Binding-site contacts:
Ligand atom O26 contacts residue SER177 of chain 1.B at 3.2 Å (h-bond).
Ligand atom F30 contacts residue ILE51 of chain 1.B at 3.7 Å.
Ligand atom C12 contacts residue GLN79 of chain 1.B at 3.8 Å.
Ligand atom F29 contacts residue PRO47 of chain 1.B at 3.3 Å.
Ligand atom C14 contacts residue SER110 of chain 1.A at 3.8 Å.
Ligand atom O16 contacts residue LEU113 of chain 1.A at 3.9 Å.
Ligand atom O26 contacts residue GLU205 of chain 1.B at 3.9 Å.
Ligand atom N23 contacts residue GLU205 of chain 1.B at 3.4 Å (salt-bridge).
Ligand atom C18 contacts residue PRO146 of chain 1.B at 3.7 Å (hydrophobic).
Ligand atom C14 contacts residue ILE111 of chain 1.A at 3.5 Å (hydrophobic).
Ligand atom C09 contacts residue TYR87 of chain 1.A at 3.7 Å (hydrophobic).
Ligand atom F30 contacts residue PHE83 of chain 1.B at 3.5 Å.
Ligand atom C17 contacts residue LEU113 of chain 1.A at 3.5 Å (hydrophobic).
Ligand atom C02 contacts residue PHE83 of chain 1.B at 3.8 Å (hydrophobic).
Ligand atom C12 contacts residue TYR87 of chain 1.A at 3.7 Å (hydrophobic).
Ligand atom C15 contacts residue SER110 of chain 1.A at 3.0 Å.
Ligand atom N07 contacts residue GLN79 of chain 1.B at 3.9 Å.
Ligand atom S24 contacts residue MET176 of chain 1.B at 3.9 Å.
Ligand atom C18 contacts residue LEU113 of chain 1.A at 3.7 Å (hydrophobic).
Ligand atom C01 contacts residue TYR87 of chain 1.A at 3.8 Å (hydrophobic).
Ligand atom C06 contacts residue TYR87 of chain 1.A at 3.8 Å (hydrophobic).
Ligand atom C02 contacts residue ILE80 of chain 1.B at 3.9 Å (hydrophobic).
Ligand atom C21 contacts residue GLU205 of chain 1.B at 3.5 Å.
Ligand atom C20 contacts residue PHE145 of chain 1.B at 3.8 Å (hydrophobic).
Ligand atom O28 contacts residue ILE111 of chain 1.A at 3.2 Å (h-bond).
Ligand atom C25 contacts residue ASP175 of chain 1.B at 3.7 Å.
Ligand atom O28 contacts residue SER110 of chain 1.A at 3.7 Å.
Ligand atom N23 contacts residue PHE145 of chain 1.B at 3.6 Å (h-bond).
Ligand atom C25 contacts residue TYR144 of chain 1.B at 3.0 Å (hydrophobic).
Ligand atom C25 contacts residue LEU174 of chain 1.B at 3.6 Å (hydrophobic).
Ligand atom F29 contacts residue THR88 of chain 1.A at 3.5 Å.
Ligand atom C25 contacts residue MET176 of chain 1.B at 3.2 Å (hydrophobic).
Ligand atom C19 contacts residue TYR144 of chain 1.B at 3.7 Å (hydrophobic).
Ligand atom O28 contacts residue GLN79 of chain 1.B at 3.6 Å.
Ligand atom C22 contacts residue LEU113 of chain 1.A at 3.7 Å (hydrophobic).
Ligand atom C18 contacts residue SER110 of chain 1.A at 3.5 Å.
Ligand atom C05 contacts residue TYR87 of chain 1.A at 3.5 Å (hydrophobic).
Ligand atom O26 contacts residue MET176 of chain 1.B at 2.9 Å.
Ligand atom C11 contacts residue TYR87 of chain 1.A at 3.6 Å (hydrophobic).
Ligand atom C19 contacts residue PHE145 of chain 1.B at 3.6 Å (hydrophobic).

Sequence of chain 1.B:
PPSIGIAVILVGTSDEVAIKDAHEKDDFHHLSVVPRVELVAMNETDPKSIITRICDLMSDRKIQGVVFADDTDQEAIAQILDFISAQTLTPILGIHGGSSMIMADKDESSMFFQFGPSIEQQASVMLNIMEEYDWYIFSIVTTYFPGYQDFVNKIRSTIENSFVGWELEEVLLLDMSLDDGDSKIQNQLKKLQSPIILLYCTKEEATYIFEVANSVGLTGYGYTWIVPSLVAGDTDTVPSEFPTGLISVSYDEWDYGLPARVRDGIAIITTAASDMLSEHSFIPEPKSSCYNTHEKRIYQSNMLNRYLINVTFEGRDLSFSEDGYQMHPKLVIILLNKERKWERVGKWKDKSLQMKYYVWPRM

This small molecule binds to this protein.
Small molecule (SMILES): CS(=O)(=O)Nc1ccc(OCC(=O)CN2CCN(c3ccc(F)c(F)c3)CC2)cc1

Sequence of chain 1.A:
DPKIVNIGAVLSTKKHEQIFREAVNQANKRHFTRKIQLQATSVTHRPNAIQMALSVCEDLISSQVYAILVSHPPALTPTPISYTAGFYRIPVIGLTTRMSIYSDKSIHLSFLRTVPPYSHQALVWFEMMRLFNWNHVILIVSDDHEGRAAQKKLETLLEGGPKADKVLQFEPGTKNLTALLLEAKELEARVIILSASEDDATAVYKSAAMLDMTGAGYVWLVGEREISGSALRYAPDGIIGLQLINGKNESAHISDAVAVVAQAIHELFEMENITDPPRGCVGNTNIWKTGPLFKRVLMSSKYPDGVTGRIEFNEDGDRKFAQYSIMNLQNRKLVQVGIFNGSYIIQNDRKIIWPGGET